A small-molecule ligand and the protein it binds are described below.
Small molecule (SMILES): CC(=O)N[C@@H]1[C@@H](O)[C@H](O)[C@@H](CO)O[C@H]1O

Binding-site contacts:
Ligand atom C6 contacts residue LYS157 of chain 16.A at 3.8 Å.
Ligand atom C3 contacts residue ASN153 of chain 16.A at 3.8 Å.
Ligand atom C4 contacts residue ASN153 of chain 16.A at 4.2 Å.
Ligand atom C5 contacts residue LYS157 of chain 16.A at 4.1 Å.
Ligand atom C7 contacts residue ASN153 of chain 16.A at 3.7 Å.
Ligand atom C1 contacts residue HIS158 of chain 16.A at 4.0 Å.
Ligand atom O7 contacts residue ASN153 of chain 16.A at 4.0 Å.
Ligand atom O7 contacts residue HIS149 of chain 16.A at 3.3 Å.
Ligand atom C2 contacts residue ASN153 of chain 16.A at 2.5 Å.
Ligand atom O6 contacts residue LYS157 of chain 16.A at 3.8 Å.
Ligand atom C8 contacts residue GLY102 of chain 16.C at 3.3 Å.
Ligand atom C6 contacts residue HIS158 of chain 16.A at 3.8 Å.
Ligand atom O3 contacts residue HIS149 of chain 16.A at 4.4 Å.
Ligand atom C1 contacts residue HIS149 of chain 16.A at 4.0 Å.
Ligand atom C5 contacts residue ASN153 of chain 16.A at 3.7 Å.
Ligand atom O5 contacts residue THR155 of chain 16.A at 4.3 Å.
Ligand atom N2 contacts residue ASN153 of chain 16.A at 2.9 Å (h-bond).
Ligand atom O5 contacts residue HIS149 of chain 16.A at 4.1 Å.
Ligand atom C5 contacts residue HIS158 of chain 16.A at 4.1 Å.
Ligand atom C1 contacts residue ASN153 of chain 16.A at 1.4 Å.
Ligand atom C2 contacts residue HIS149 of chain 16.A at 3.6 Å.
Ligand atom O5 contacts residue HIS158 of chain 16.A at 3.1 Å.
Ligand atom N2 contacts residue HIS149 of chain 16.A at 4.3 Å.
Ligand atom O5 contacts residue ASN153 of chain 16.A at 2.4 Å (h-bond).
Ligand atom C1 contacts residue THR155 of chain 16.A at 3.9 Å.
Ligand atom C8 contacts residue ASN103 of chain 16.C at 4.5 Å.
Ligand atom C8 contacts residue TRP101 of chain 16.C at 3.6 Å (hydrophobic).
Ligand atom C7 contacts residue HIS149 of chain 16.A at 4.2 Å.

Sequence of chain 16.A:
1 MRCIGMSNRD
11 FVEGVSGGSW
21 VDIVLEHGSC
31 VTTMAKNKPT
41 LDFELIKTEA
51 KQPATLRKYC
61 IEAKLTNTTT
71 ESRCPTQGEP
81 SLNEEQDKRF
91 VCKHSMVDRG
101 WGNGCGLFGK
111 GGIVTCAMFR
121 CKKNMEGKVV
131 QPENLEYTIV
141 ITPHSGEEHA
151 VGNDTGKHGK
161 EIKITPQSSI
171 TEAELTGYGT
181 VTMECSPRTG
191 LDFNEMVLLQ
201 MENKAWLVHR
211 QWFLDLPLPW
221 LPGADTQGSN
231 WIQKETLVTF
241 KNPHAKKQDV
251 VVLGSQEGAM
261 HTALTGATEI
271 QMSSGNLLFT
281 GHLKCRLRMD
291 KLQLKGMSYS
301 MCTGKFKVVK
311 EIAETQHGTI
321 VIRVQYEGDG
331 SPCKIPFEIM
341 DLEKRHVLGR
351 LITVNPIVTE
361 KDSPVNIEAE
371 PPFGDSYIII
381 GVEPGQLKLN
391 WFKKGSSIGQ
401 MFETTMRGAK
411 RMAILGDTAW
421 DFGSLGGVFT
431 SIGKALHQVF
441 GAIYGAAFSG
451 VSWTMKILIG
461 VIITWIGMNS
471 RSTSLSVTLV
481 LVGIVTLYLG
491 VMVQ

Sequence of chain 16.C:
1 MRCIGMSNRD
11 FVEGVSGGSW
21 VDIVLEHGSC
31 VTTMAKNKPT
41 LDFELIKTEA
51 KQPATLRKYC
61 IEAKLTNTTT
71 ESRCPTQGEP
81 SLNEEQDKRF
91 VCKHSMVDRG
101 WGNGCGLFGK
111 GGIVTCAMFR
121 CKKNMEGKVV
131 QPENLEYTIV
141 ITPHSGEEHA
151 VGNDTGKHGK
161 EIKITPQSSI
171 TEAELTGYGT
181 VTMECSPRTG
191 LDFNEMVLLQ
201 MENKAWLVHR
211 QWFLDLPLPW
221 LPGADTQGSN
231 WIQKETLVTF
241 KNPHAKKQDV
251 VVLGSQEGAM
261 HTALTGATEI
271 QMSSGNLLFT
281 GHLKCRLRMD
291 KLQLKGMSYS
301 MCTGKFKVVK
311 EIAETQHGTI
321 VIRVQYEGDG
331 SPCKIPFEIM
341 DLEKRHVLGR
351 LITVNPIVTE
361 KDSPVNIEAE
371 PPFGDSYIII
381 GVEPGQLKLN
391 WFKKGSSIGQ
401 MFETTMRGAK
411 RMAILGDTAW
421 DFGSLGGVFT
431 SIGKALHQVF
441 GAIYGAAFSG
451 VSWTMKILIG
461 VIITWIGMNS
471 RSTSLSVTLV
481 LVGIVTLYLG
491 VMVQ